Binding-site contacts:
Ligand atom C6 contacts residue LYS294 of chain 1.A at 4.0 Å.
Ligand atom O6 contacts residue LYS294 of chain 1.A at 2.8 Å (salt-bridge).
Ligand atom C11 contacts residue VAL220 of chain 1.A at 4.0 Å (hydrophobic).
Ligand atom N2 contacts residue LYS294 of chain 1.A at 2.8 Å (salt-bridge).
Ligand atom C13 contacts residue LYS294 of chain 1.A at 3.7 Å.
Ligand atom C7 contacts residue PHE202 of chain 1.A at 4.0 Å (hydrophobic).
Ligand atom C12 contacts residue ILE275 of chain 1.A at 4.3 Å (hydrophobic).
Ligand atom C7 contacts residue ILE275 of chain 1.A at 4.2 Å (hydrophobic).
Ligand atom C8 contacts residue GLN219 of chain 1.A at 4.3 Å.
Ligand atom C7 contacts residue LYS294 of chain 1.A at 3.9 Å.
Ligand atom C6 contacts residue GLU290 of chain 1.A at 4.1 Å.
Ligand atom C4 contacts residue TYR203 of chain 1.A at 4.0 Å (hydrophobic).
Ligand atom O5 contacts residue LYS294 of chain 1.A at 3.1 Å (salt-bridge).
Ligand atom N2 contacts residue TYR203 of chain 1.A at 3.7 Å.
Ligand atom C2 contacts residue GLN219 of chain 1.A at 4.3 Å.
Ligand atom O2 contacts residue GLN219 of chain 1.A at 3.1 Å (h-bond).
Ligand atom C11 contacts residue VAL221 of chain 1.A at 3.2 Å (hydrophobic).
Ligand atom C12 contacts residue VAL221 of chain 1.A at 3.0 Å (hydrophobic).
Ligand atom C1 contacts residue TYR203 of chain 1.A at 4.2 Å (hydrophobic).
Ligand atom C12 contacts residue PHE202 of chain 1.A at 3.6 Å (hydrophobic).
Ligand atom C11 contacts residue GLN219 of chain 1.A at 3.9 Å.
Ligand atom C10 contacts residue GLN219 of chain 1.A at 3.2 Å.
Ligand atom C2 contacts residue TYR203 of chain 1.A at 3.6 Å (hydrophobic).
Ligand atom C10 contacts residue PHE252 of chain 1.A at 3.9 Å (hydrophobic).
Ligand atom C13 contacts residue GLN219 of chain 1.A at 4.0 Å.
Ligand atom C7 contacts residue TYR203 of chain 1.A at 4.2 Å (hydrophobic).
Ligand atom O5 contacts residue TYR203 of chain 1.A at 4.0 Å.
Ligand atom C3 contacts residue TYR203 of chain 1.A at 4.3 Å (hydrophobic).
Ligand atom C8 contacts residue LYS294 of chain 1.A at 3.6 Å.
Ligand atom C8 contacts residue TYR203 of chain 1.A at 3.9 Å (hydrophobic).
Ligand atom C10 contacts residue ALA272 of chain 1.A at 4.1 Å (hydrophobic).
Ligand atom O6 contacts residue GLU290 of chain 1.A at 3.2 Å (salt-bridge).
Ligand atom C1 contacts residue LYS294 of chain 1.A at 3.9 Å.
Ligand atom C11 contacts residue ALA272 of chain 1.A at 4.0 Å (hydrophobic).
Ligand atom C7 contacts residue VAL221 of chain 1.A at 4.1 Å (hydrophobic).
Ligand atom C5 contacts residue LYS294 of chain 1.A at 4.1 Å.
Ligand atom C13 contacts residue TYR203 of chain 1.A at 4.1 Å (hydrophobic).
Ligand atom O2 contacts residue TYR203 of chain 1.A at 4.1 Å.
Ligand atom C9 contacts residue GLN219 of chain 1.A at 3.2 Å.
Ligand atom N1 contacts residue GLN219 of chain 1.A at 3.0 Å (h-bond).

The small molecule below binds the protein below.
Small molecule (SMILES): Cc1ccc2[nH]c([C@@H]3O[C@H](CO)[C@@H](O)[C@H](O)[C@H]3O)nc2c1

Sequence of chain 1.A:
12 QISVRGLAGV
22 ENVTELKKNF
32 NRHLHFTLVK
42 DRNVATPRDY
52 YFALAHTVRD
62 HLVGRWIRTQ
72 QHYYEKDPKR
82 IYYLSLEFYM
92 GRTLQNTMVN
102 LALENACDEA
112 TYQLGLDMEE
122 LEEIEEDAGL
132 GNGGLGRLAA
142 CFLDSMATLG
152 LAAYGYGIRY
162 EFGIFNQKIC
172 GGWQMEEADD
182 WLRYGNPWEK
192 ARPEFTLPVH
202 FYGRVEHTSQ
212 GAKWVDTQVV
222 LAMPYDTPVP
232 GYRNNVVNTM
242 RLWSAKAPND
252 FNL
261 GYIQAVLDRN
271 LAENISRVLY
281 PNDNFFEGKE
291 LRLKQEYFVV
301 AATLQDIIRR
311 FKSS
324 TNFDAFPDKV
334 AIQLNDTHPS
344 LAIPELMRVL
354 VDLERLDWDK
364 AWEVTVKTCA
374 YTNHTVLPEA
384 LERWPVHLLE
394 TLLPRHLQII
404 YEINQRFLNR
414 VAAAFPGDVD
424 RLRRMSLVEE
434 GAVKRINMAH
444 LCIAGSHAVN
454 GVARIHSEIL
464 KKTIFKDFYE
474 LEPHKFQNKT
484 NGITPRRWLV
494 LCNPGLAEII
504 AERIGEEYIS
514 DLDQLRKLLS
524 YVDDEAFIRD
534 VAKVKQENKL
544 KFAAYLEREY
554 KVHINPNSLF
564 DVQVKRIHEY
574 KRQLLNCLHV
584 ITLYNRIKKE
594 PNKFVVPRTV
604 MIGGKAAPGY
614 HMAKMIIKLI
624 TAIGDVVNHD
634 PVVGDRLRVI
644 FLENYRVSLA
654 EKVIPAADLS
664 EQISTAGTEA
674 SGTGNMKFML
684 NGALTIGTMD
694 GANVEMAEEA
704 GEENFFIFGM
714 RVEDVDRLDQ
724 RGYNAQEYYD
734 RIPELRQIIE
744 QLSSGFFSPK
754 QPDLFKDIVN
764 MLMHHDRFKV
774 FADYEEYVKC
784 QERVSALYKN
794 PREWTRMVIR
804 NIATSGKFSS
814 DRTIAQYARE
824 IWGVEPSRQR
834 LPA